Binding-site contacts:
Ligand atom NA4 contacts residue PHE36 of chain 1.D at 3.5 Å.
Ligand atom C4 contacts residue VAL9 of chain 1.D at 3.7 Å (hydrophobic).
Ligand atom NA2 contacts residue ALA11 of chain 1.D at 3.5 Å.
Ligand atom N3 contacts residue VAL10 of chain 1.D at 3.4 Å (h-bond).
Ligand atom N5 contacts residue NDP1 of chain 1.R at 3.3 Å (h-bond).
Ligand atom C14 contacts residue ILE62 of chain 1.D at 3.5 Å (hydrophobic).
Ligand atom C9 contacts residue NDP1 of chain 1.R at 3.6 Å.
Ligand atom C4A contacts residue NDP1 of chain 1.R at 3.0 Å.
Ligand atom OE2 contacts residue LYS34 of chain 1.D at 3.7 Å.
Ligand atom C4 contacts residue PHE36 of chain 1.D at 3.7 Å (hydrophobic).
Ligand atom NA2 contacts residue VAL10 of chain 1.D at 3.5 Å (h-bond).
Ligand atom CM contacts residue THR58 of chain 1.D at 3.5 Å.
Ligand atom CT contacts residue ARG70 of chain 1.D at 3.3 Å.
Ligand atom O2 contacts residue ARG70 of chain 1.D at 3.0 Å (salt-bridge).
Ligand atom C4 contacts residue NDP1 of chain 1.R at 3.1 Å.
Ligand atom O1 contacts residue LEU67 of chain 1.D at 3.5 Å.
Ligand atom C6 contacts residue NDP1 of chain 1.R at 3.6 Å.
Ligand atom N3 contacts residue NDP1 of chain 1.R at 3.7 Å.
Ligand atom C7 contacts residue LEU25 of chain 1.D at 3.5 Å (hydrophobic).
Ligand atom C2 contacts residue ASP32 of chain 1.D at 3.6 Å.
Ligand atom NA4 contacts residue VAL9 of chain 1.D at 2.7 Å (h-bond).
Ligand atom C2 contacts residue ALA11 of chain 1.D at 3.5 Å (hydrophobic).
Ligand atom NA4 contacts residue NDP1 of chain 1.R at 3.5 Å (h-bond).
Ligand atom C2 contacts residue VAL10 of chain 1.D at 3.7 Å (hydrophobic).
Ligand atom C8A contacts residue NDP1 of chain 1.R at 3.5 Å.
Ligand atom NA4 contacts residue CYS113 of chain 1.D at 3.4 Å.
Ligand atom C13 contacts residue ILE62 of chain 1.D at 3.6 Å (hydrophobic).
Ligand atom N1 contacts residue ASP32 of chain 1.D at 2.8 Å (salt-bridge).
Ligand atom OE2 contacts residue LEU33 of chain 1.D at 3.6 Å.
Ligand atom N contacts residue LEU67 of chain 1.D at 3.7 Å.
Ligand atom NA2 contacts residue THR134 of chain 1.D at 3.1 Å (h-bond).
Ligand atom O1 contacts residue ARG70 of chain 1.D at 2.7 Å (salt-bridge).
Ligand atom O2 contacts residue SER37 of chain 1.D at 3.0 Å (h-bond).
Ligand atom OE1 contacts residue LYS34 of chain 1.D at 3.5 Å.
Ligand atom N3 contacts residue VAL9 of chain 1.D at 3.5 Å.
Ligand atom N3 contacts residue ALA11 of chain 1.D at 3.7 Å.
Ligand atom N1 contacts residue ALA11 of chain 1.D at 3.4 Å.
Ligand atom NA2 contacts residue ASP32 of chain 1.D at 2.8 Å (salt-bridge).
Ligand atom C16 contacts residue PHE36 of chain 1.D at 3.6 Å (hydrophobic).
Ligand atom NA4 contacts residue TYR119 of chain 1.D at 3.7 Å.

Sequence of chain 1.D:
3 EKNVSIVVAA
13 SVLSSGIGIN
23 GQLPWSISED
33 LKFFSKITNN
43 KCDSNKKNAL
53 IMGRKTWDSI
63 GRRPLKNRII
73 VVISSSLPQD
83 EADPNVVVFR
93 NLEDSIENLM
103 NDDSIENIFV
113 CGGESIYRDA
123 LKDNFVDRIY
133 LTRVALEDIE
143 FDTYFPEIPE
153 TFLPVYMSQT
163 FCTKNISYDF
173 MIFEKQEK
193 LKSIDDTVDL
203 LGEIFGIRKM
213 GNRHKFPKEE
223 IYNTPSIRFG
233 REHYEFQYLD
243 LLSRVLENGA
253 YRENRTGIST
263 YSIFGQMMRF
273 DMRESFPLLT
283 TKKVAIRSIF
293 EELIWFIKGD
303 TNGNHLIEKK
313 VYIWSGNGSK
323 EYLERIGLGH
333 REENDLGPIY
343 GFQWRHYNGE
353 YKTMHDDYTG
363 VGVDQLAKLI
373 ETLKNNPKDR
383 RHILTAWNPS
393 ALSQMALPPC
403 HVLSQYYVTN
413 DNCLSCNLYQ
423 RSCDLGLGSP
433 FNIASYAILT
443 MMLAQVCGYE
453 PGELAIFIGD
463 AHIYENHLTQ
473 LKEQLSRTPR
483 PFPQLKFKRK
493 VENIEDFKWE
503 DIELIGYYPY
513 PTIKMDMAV

This protein binds this small molecule.
Small molecule (SMILES): CN(Cc1cnc2nc(N)nc(N)c2n1)c1ccc(C(=O)N[C@@H](CCC(=O)O)C(=O)O)cc1